Sequence of chain 1.G:
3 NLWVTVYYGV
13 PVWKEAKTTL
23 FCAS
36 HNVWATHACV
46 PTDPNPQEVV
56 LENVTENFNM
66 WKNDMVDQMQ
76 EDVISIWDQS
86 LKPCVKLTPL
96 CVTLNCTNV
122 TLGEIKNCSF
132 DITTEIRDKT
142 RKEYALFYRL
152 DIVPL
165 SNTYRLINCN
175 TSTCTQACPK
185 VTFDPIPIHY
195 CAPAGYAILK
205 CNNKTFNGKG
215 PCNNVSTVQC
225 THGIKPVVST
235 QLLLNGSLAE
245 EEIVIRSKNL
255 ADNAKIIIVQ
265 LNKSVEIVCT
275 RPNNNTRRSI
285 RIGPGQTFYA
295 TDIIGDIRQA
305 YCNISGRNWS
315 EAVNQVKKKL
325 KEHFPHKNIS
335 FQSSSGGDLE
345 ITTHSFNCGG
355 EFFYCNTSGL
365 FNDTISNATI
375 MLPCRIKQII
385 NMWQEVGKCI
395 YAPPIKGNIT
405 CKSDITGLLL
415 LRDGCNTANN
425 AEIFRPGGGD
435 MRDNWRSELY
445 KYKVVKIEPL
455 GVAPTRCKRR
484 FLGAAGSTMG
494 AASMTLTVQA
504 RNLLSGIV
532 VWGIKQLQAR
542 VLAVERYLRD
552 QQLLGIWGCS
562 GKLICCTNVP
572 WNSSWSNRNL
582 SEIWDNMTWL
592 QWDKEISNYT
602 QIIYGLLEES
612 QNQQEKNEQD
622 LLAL

This small molecule binds to this protein.
Small molecule (SMILES): CC(=O)N[C@H]1[C@H](O[C@H]2[C@H](O)[C@@H](NC(C)=O)CO[C@@H]2CO)O[C@H](CO)[C@@H](O)[C@@H]1O

Binding-site contacts:
Ligand atom C1 contacts residue ASN366 of chain 1.G at 1.5 Å.
Ligand atom C5 contacts residue ASN366 of chain 1.G at 3.7 Å.
Ligand atom C2 contacts residue ASN366 of chain 1.G at 2.4 Å.
Ligand atom O7 contacts residue ASN366 of chain 1.G at 3.8 Å.
Ligand atom C3 contacts residue ASN366 of chain 1.G at 3.7 Å.
Ligand atom C5 contacts residue THR368 of chain 1.G at 4.2 Å.
Ligand atom N2 contacts residue SER362 of chain 1.G at 4.2 Å.
Ligand atom C4 contacts residue ASN366 of chain 1.G at 4.2 Å.
Ligand atom O5 contacts residue THR368 of chain 1.G at 3.7 Å.
Ligand atom O6 contacts residue ASN366 of chain 1.G at 3.7 Å.
Ligand atom C6 contacts residue ASN366 of chain 1.G at 4.2 Å.
Ligand atom C7 contacts residue ASN366 of chain 1.G at 3.5 Å.
Ligand atom C7 contacts residue GLY363 of chain 1.G at 4.2 Å.
Ligand atom O7 contacts residue GLY363 of chain 1.G at 4.2 Å.
Ligand atom C7 contacts residue SER362 of chain 1.G at 4.0 Å.
Ligand atom C8 contacts residue GLY363 of chain 1.G at 3.8 Å.
Ligand atom C6 contacts residue THR368 of chain 1.G at 3.1 Å.
Ligand atom O6 contacts residue THR368 of chain 1.G at 2.8 Å (h-bond).
Ligand atom O5 contacts residue ASN366 of chain 1.G at 2.4 Å (h-bond).
Ligand atom C8 contacts residue SER362 of chain 1.G at 3.3 Å.
Ligand atom N2 contacts residue ASN366 of chain 1.G at 2.8 Å (h-bond).